Sequence of chain 1.D:
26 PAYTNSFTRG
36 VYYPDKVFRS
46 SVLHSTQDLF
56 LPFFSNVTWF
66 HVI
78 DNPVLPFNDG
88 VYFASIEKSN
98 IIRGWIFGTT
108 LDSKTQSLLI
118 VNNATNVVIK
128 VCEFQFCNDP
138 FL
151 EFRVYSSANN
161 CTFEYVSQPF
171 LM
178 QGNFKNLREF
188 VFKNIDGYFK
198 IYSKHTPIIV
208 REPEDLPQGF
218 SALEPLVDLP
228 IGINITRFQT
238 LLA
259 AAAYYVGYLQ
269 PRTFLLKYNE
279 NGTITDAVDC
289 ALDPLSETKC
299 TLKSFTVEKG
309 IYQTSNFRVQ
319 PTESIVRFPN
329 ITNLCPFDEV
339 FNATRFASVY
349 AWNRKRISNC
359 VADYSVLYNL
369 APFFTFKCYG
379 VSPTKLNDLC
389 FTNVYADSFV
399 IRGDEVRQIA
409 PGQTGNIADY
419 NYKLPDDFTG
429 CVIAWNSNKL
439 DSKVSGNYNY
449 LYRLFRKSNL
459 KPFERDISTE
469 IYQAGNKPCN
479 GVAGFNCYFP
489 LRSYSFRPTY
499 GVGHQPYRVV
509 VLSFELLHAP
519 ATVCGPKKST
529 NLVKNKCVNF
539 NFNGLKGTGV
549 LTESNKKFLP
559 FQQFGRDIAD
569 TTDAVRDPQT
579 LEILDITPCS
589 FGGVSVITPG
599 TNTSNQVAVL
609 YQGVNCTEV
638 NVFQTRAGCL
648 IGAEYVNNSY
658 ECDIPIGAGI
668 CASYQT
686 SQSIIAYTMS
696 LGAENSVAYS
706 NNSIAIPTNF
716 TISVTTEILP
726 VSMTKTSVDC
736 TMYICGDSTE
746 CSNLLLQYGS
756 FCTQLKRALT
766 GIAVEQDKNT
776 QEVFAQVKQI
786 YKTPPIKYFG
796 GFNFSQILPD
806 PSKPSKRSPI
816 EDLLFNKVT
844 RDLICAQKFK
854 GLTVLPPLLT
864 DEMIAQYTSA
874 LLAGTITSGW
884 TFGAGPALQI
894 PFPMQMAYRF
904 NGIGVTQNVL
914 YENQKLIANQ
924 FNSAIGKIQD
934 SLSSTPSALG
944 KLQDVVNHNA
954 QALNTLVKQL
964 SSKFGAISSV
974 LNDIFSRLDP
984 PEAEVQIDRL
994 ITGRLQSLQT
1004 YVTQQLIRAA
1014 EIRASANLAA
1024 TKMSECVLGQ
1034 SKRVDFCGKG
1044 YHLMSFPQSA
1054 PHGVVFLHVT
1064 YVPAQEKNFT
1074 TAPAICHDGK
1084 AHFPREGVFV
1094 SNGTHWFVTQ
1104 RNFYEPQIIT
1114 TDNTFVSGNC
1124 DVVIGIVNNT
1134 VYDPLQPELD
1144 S

A protein and the small-molecule ligand that binds it are described below.
Small molecule (SMILES): CC(=O)N[C@@H]1[C@@H](O)[C@H](O)[C@@H](CO)O[C@H]1O

Binding-site contacts:
Ligand atom O5 contacts residue THR233 of chain 1.D at 3.9 Å.
Ligand atom C5 contacts residue THR233 of chain 1.D at 3.8 Å.
Ligand atom C4 contacts residue ASN231 of chain 1.D at 4.2 Å.
Ligand atom C7 contacts residue ASN231 of chain 1.D at 3.2 Å.
Ligand atom C8 contacts residue ASN231 of chain 1.D at 4.2 Å.
Ligand atom C1 contacts residue THR106 of chain 1.D at 4.3 Å.
Ligand atom O6 contacts residue THR106 of chain 1.D at 3.3 Å (h-bond).
Ligand atom C5 contacts residue ASN231 of chain 1.D at 3.6 Å.
Ligand atom O7 contacts residue ASN231 of chain 1.D at 3.4 Å (h-bond).
Ligand atom C3 contacts residue ASN231 of chain 1.D at 3.8 Å.
Ligand atom C6 contacts residue THR106 of chain 1.D at 3.4 Å.
Ligand atom C2 contacts residue ASN231 of chain 1.D at 2.4 Å.
Ligand atom C1 contacts residue THR233 of chain 1.D at 4.1 Å.
Ligand atom O5 contacts residue THR106 of chain 1.D at 3.2 Å (h-bond).
Ligand atom C5 contacts residue THR106 of chain 1.D at 3.8 Å.
Ligand atom N2 contacts residue ASN231 of chain 1.D at 2.9 Å (h-bond).
Ligand atom C6 contacts residue THR233 of chain 1.D at 4.1 Å.
Ligand atom O5 contacts residue ASN231 of chain 1.D at 2.4 Å (h-bond).
Ligand atom C1 contacts residue ASN231 of chain 1.D at 1.4 Å.